Sequence of chain 19.C:
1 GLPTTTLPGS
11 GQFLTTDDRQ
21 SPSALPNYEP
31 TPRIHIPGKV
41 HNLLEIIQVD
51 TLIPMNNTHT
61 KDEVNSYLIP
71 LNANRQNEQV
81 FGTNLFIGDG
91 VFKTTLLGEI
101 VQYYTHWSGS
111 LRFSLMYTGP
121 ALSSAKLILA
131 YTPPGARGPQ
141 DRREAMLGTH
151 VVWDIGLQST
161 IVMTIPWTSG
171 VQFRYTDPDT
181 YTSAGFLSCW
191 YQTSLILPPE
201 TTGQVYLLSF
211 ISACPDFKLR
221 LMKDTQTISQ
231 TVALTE

Sequence of chain 19.A:
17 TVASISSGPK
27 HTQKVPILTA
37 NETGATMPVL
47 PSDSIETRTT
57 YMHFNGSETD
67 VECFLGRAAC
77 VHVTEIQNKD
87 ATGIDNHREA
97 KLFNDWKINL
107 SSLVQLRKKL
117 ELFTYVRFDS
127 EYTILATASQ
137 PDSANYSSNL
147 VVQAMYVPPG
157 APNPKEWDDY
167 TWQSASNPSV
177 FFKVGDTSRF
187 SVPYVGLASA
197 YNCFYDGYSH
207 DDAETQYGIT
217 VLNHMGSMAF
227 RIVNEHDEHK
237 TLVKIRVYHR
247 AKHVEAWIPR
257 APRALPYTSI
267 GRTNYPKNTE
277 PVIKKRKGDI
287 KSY

Binding-site contacts:
Ligand atom CM1 contacts residue VAL176 of chain 19.A at 3.4 Å (hydrophobic).
Ligand atom C2C contacts residue TYR197 of chain 19.A at 3.8 Å (hydrophobic).
Ligand atom N3A contacts residue PRO174 of chain 19.A at 3.9 Å.
Ligand atom CM1 contacts residue SER175 of chain 19.A at 3.9 Å.
Ligand atom C4B contacts residue TYR152 of chain 19.A at 4.0 Å (hydrophobic).
Ligand atom C5 contacts residue LEU106 of chain 19.A at 3.8 Å (hydrophobic).
Ligand atom C4 contacts residue TYR197 of chain 19.A at 3.9 Å (hydrophobic).
Ligand atom C5A contacts residue VAL176 of chain 19.A at 3.8 Å (hydrophobic).
Ligand atom C1C contacts residue LEU106 of chain 19.A at 3.6 Å (hydrophobic).
Ligand atom C4C contacts residue VAL191 of chain 19.A at 3.3 Å (hydrophobic).
Ligand atom C5C contacts residue VAL191 of chain 19.A at 3.7 Å (hydrophobic).
Ligand atom C2A contacts residue PHE186 of chain 19.A at 3.6 Å (hydrophobic).
Ligand atom CM1 contacts residue LEU14 of chain 20.C at 3.3 Å (hydrophobic).
Ligand atom C4C contacts residue TYR197 of chain 19.A at 4.0 Å (hydrophobic).
Ligand atom O1B contacts residue TYR128 of chain 19.A at 3.4 Å (h-bond).
Ligand atom C6B contacts residue MET224 of chain 19.A at 3.6 Å (hydrophobic).
Ligand atom C3C contacts residue TYR128 of chain 19.A at 3.3 Å (hydrophobic).
Ligand atom C2A contacts residue TYR152 of chain 19.A at 3.8 Å (hydrophobic).
Ligand atom C1B contacts residue TYR128 of chain 19.A at 3.7 Å (hydrophobic).
Ligand atom C2B contacts residue VAL188 of chain 19.A at 3.3 Å (hydrophobic).
Ligand atom C4 contacts residue LEU106 of chain 19.A at 3.6 Å (hydrophobic).
Ligand atom O1A contacts residue PHE186 of chain 19.A at 3.2 Å.
Ligand atom O1 contacts residue ASN219 of chain 19.A at 3.9 Å.
Ligand atom C6B contacts residue ILE104 of chain 19.A at 3.6 Å (hydrophobic).
Ligand atom C4A contacts residue PRO174 of chain 19.A at 3.4 Å (hydrophobic).
Ligand atom N3A contacts residue TYR152 of chain 19.A at 3.6 Å.
Ligand atom C5B contacts residue PHE186 of chain 19.A at 3.9 Å (hydrophobic).
Ligand atom C5A contacts residue PHE186 of chain 19.A at 3.7 Å (hydrophobic).
Ligand atom C3B contacts residue VAL188 of chain 19.A at 3.5 Å (hydrophobic).
Ligand atom C3B contacts residue TYR152 of chain 19.A at 3.6 Å (hydrophobic).
Ligand atom C6B contacts residue TYR128 of chain 19.A at 3.4 Å (hydrophobic).
Ligand atom C1B contacts residue ILE104 of chain 19.A at 4.0 Å (hydrophobic).
Ligand atom C1B contacts residue VAL188 of chain 19.A at 3.7 Å (hydrophobic).
Ligand atom N3A contacts residue ALA24 of chain 19.C at 3.9 Å.
Ligand atom N2 contacts residue ASN219 of chain 19.A at 3.0 Å (h-bond).
Ligand atom C5B contacts residue MET224 of chain 19.A at 3.2 Å (hydrophobic).
Ligand atom C4B contacts residue PHE186 of chain 19.A at 3.9 Å (hydrophobic).
Ligand atom CM1 contacts residue PRO174 of chain 19.A at 3.8 Å (hydrophobic).
Ligand atom C3 contacts residue ASN219 of chain 19.A at 3.9 Å.
Ligand atom C4 contacts residue PHE124 of chain 19.A at 3.9 Å (hydrophobic).

The protein below binds the small molecule below.
Small molecule (SMILES): Cc1cc(CCCCCOc2ccc(C3=N[C@@H](C)CO3)cc2)on1

Sequence of chain 20.C:
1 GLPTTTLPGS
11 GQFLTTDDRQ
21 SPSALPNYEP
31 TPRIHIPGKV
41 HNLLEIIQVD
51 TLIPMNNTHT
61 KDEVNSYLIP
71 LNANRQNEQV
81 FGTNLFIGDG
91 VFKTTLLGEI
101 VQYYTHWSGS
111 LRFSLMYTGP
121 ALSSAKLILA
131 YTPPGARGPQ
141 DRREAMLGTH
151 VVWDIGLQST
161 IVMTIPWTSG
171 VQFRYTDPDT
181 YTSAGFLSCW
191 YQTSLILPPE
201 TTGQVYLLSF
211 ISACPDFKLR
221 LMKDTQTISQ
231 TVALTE